Sequence of chain 1.B:
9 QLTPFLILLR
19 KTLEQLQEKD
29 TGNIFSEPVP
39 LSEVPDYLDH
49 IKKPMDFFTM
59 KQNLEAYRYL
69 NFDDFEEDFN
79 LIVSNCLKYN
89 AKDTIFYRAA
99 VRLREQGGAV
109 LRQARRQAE

Binding-site contacts:
Ligand atom O30 contacts residue ASN88 of chain 1.B at 2.9 Å (h-bond).
Ligand atom C37 contacts residue ILE32 of chain 1.B at 3.5 Å (hydrophobic).
Ligand atom C39 contacts residue PHE94 of chain 1.B at 3.9 Å (hydrophobic).
Ligand atom C23 contacts residue PHE94 of chain 1.B at 3.3 Å (hydrophobic).
Ligand atom C20 contacts residue PHE94 of chain 1.B at 3.8 Å (hydrophobic).
Ligand atom C29 contacts residue PHE94 of chain 1.B at 3.7 Å (hydrophobic).
Ligand atom N24 contacts residue VAL37 of chain 1.B at 3.9 Å.
Ligand atom N40 contacts residue PRO38 of chain 1.B at 4.0 Å.
Ligand atom C36 contacts residue PHE94 of chain 1.B at 3.4 Å (hydrophobic).
Ligand atom C29 contacts residue ASN88 of chain 1.B at 3.8 Å.
Ligand atom C36 contacts residue VAL37 of chain 1.B at 3.9 Å (hydrophobic).
Ligand atom C21 contacts residue PHE94 of chain 1.B at 3.5 Å (hydrophobic).
Ligand atom C25 contacts residue ASN88 of chain 1.B at 3.6 Å.
Ligand atom C32 contacts residue VAL37 of chain 1.B at 3.7 Å (hydrophobic).
Ligand atom C15 contacts residue GLU41 of chain 1.B at 3.8 Å.
Ligand atom C21 contacts residue VAL42 of chain 1.B at 3.8 Å (hydrophobic).
Ligand atom C09 contacts residue GLU41 of chain 1.B at 3.7 Å.
Ligand atom O05 contacts residue PRO38 of chain 1.B at 3.4 Å.
Ligand atom C39 contacts residue PRO38 of chain 1.B at 3.7 Å (hydrophobic).
Ligand atom C07 contacts residue GLU41 of chain 1.B at 3.7 Å.
Ligand atom C29 contacts residue VAL37 of chain 1.B at 3.8 Å (hydrophobic).
Ligand atom C11 contacts residue GLU41 of chain 1.B at 3.7 Å.
Ligand atom N24 contacts residue PHE94 of chain 1.B at 3.7 Å.
Ligand atom C06 contacts residue GLU41 of chain 1.B at 3.7 Å.
Ligand atom C13 contacts residue GLU41 of chain 1.B at 3.9 Å.
Ligand atom C01 contacts residue PRO38 of chain 1.B at 3.8 Å (hydrophobic).
Ligand atom O17 contacts residue PHE94 of chain 1.B at 4.0 Å.
Ligand atom C25 contacts residue TYR87 of chain 1.B at 3.8 Å (hydrophobic).
Ligand atom N31 contacts residue VAL37 of chain 1.B at 3.5 Å.
Ligand atom C53 contacts residue ILE32 of chain 1.B at 3.7 Å (hydrophobic).
Ligand atom C37 contacts residue PHE94 of chain 1.B at 3.7 Å (hydrophobic).
Ligand atom C32 contacts residue PHE33 of chain 1.B at 3.8 Å (hydrophobic).
Ligand atom C20 contacts residue PRO38 of chain 1.B at 3.6 Å (hydrophobic).
Ligand atom C47 contacts residue ASN31 of chain 1.B at 3.6 Å.
Ligand atom N18 contacts residue PRO38 of chain 1.B at 3.5 Å.
Ligand atom N31 contacts residue PHE94 of chain 1.B at 3.6 Å.
Ligand atom C50 contacts residue GLU35 of chain 1.B at 3.6 Å.
Ligand atom C23 contacts residue VAL37 of chain 1.B at 3.9 Å (hydrophobic).
Ligand atom O30 contacts residue CYS84 of chain 1.B at 3.9 Å.
Ligand atom C32 contacts residue ILE32 of chain 1.B at 3.6 Å (hydrophobic).

The protein below binds the small molecule below.
Small molecule (SMILES): COc1ccccc1C(=O)Nc1cc2c(cc1N1CCCCC1)n(C)c(=O)n2C